This small molecule binds to this protein.
Small molecule (SMILES): CCC[C@H](NC(=O)CCC(=O)O)C(=O)O

Binding-site contacts:
Ligand atom O1 contacts residue PHE134 of chain 1.A at 4.1 Å.
Ligand atom CG contacts residue VAL208 of chain 1.A at 4.2 Å (hydrophobic).
Ligand atom CD contacts residue LEU315 of chain 1.A at 3.2 Å (hydrophobic).
Ligand atom C4 contacts residue HIS200 of chain 1.A at 3.6 Å.
Ligand atom O contacts residue ASN205 of chain 1.A at 3.4 Å.
Ligand atom OXT contacts residue LEU204 of chain 1.A at 3.9 Å.
Ligand atom CD contacts residue CP1 of chain 1.C at 3.3 Å.
Ligand atom C2 contacts residue LEU204 of chain 1.A at 3.9 Å (hydrophobic).
Ligand atom C4 contacts residue ALA112 of chain 2.A at 3.7 Å (hydrophobic).
Ligand atom C contacts residue ASN205 of chain 1.A at 4.1 Å.
Ligand atom OD1 contacts residue HIS200 of chain 1.A at 2.9 Å (h-bond).
Ligand atom OD1 contacts residue ALA112 of chain 2.A at 3.8 Å.
Ligand atom OD2 contacts residue ARG318 of chain 1.A at 2.8 Å (salt-bridge).
Ligand atom OXT contacts residue KCX322 of chain 1.A at 4.0 Å.
Ligand atom O contacts residue GLU164 of chain 1.A at 2.6 Å (salt-bridge).
Ligand atom CB contacts residue PHE134 of chain 1.A at 3.8 Å (hydrophobic).
Ligand atom OD2 contacts residue HIS200 of chain 1.A at 4.1 Å.
Ligand atom CA contacts residue PHE134 of chain 1.A at 3.9 Å (hydrophobic).
Ligand atom OXT contacts residue LYS272 of chain 1.A at 2.7 Å (salt-bridge).
Ligand atom CG contacts residue GLU164 of chain 1.A at 3.9 Å.
Ligand atom CG contacts residue LEU315 of chain 1.A at 3.9 Å (hydrophobic).
Ligand atom O1 contacts residue LEU204 of chain 1.A at 4.0 Å.
Ligand atom OXT contacts residue ASN205 of chain 1.A at 4.2 Å.
Ligand atom C contacts residue LYS272 of chain 1.A at 3.7 Å.
Ligand atom C1 contacts residue TRP97 of chain 2.A at 3.8 Å (hydrophobic).
Ligand atom CD contacts residue GLU164 of chain 1.A at 3.7 Å.
Ligand atom OD1 contacts residue ARG318 of chain 1.A at 2.6 Å (salt-bridge).
Ligand atom C1 contacts residue LEU204 of chain 1.A at 4.2 Å (hydrophobic).
Ligand atom CD contacts residue HIS168 of chain 1.A at 4.2 Å.
Ligand atom CD contacts residue CYS314 of chain 1.A at 3.6 Å (hydrophobic).
Ligand atom OD2 contacts residue ALA112 of chain 2.A at 3.7 Å.
Ligand atom O1 contacts residue TRP97 of chain 2.A at 3.5 Å.
Ligand atom CG contacts residue CYS314 of chain 1.A at 3.8 Å (hydrophobic).
Ligand atom C3 contacts residue TRP97 of chain 2.A at 3.6 Å (hydrophobic).
Ligand atom CB contacts residue CP1 of chain 1.C at 4.2 Å.
Ligand atom CD contacts residue VAL208 of chain 1.A at 4.2 Å (hydrophobic).
Ligand atom N1 contacts residue TRP97 of chain 2.A at 4.1 Å.
Ligand atom CB contacts residue GLU164 of chain 1.A at 3.5 Å.
Ligand atom C4 contacts residue ARG318 of chain 1.A at 3.5 Å.
Ligand atom C contacts residue GLU164 of chain 1.A at 3.7 Å.

Sequence of chain 2.A:
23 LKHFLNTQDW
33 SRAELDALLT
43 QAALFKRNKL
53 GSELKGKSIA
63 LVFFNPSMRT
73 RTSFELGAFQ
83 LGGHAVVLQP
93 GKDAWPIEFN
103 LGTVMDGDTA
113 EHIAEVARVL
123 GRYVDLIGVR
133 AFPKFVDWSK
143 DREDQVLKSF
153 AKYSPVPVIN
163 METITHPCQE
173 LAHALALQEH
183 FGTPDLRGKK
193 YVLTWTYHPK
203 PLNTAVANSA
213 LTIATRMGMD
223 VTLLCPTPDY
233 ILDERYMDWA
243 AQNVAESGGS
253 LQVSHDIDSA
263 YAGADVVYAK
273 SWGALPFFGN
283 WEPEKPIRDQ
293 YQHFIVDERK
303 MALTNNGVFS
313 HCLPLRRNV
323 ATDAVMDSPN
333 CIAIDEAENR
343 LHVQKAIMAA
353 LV

Sequence of chain 1.A:
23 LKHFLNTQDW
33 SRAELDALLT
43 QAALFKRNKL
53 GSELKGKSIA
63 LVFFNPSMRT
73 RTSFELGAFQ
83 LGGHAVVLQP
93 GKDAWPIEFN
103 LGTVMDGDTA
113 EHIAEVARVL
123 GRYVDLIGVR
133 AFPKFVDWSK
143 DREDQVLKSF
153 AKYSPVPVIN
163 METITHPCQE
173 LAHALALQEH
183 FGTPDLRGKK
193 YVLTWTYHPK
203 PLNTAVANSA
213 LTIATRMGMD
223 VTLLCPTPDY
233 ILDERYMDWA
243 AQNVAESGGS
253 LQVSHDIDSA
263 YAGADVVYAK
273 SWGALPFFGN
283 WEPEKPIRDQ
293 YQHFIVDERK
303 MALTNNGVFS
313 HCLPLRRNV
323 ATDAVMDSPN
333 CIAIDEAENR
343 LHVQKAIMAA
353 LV